Binding-site contacts:
Ligand atom C contacts residue ARG35 of chain 60.B at 3.9 Å.
Ligand atom NE2 contacts residue GLU39 of chain 60.B at 2.9 Å (salt-bridge).
Ligand atom O contacts residue ASP243 of chain 60.B at 4.1 Å.
Ligand atom CG1 contacts residue ASP243 of chain 60.B at 3.2 Å.
Ligand atom CA contacts residue ASP243 of chain 60.B at 3.6 Å.
Ligand atom O contacts residue ARG29 of chain 60.B at 3.2 Å (salt-bridge).
Ligand atom N contacts residue ARG29 of chain 60.B at 4.2 Å.
Ligand atom CA contacts residue ASP243 of chain 60.B at 3.5 Å.
Ligand atom O contacts residue ARG35 of chain 60.B at 2.7 Å (salt-bridge).
Ligand atom C contacts residue ASP243 of chain 60.B at 3.5 Å.
Ligand atom CA contacts residue ARG29 of chain 60.B at 4.1 Å.
Ligand atom N contacts residue PRO43 of chain 60.B at 4.0 Å.
Ligand atom C contacts residue ARG29 of chain 60.B at 3.9 Å.
Ligand atom OE1 contacts residue GLU39 of chain 60.B at 3.1 Å (salt-bridge).
Ligand atom CG contacts residue ARG36 of chain 60.B at 3.8 Å.
Ligand atom CD1 contacts residue ARG35 of chain 60.B at 4.0 Å.
Ligand atom CD1 contacts residue ARG36 of chain 60.B at 3.6 Å.
Ligand atom CB contacts residue ASP243 of chain 60.B at 4.0 Å.
Ligand atom O contacts residue PRO43 of chain 60.B at 3.8 Å.
Ligand atom O contacts residue GLU39 of chain 60.B at 3.0 Å (salt-bridge).
Ligand atom O contacts residue ILE25 of chain 60.B at 3.8 Å.
Ligand atom N contacts residue ASP243 of chain 60.B at 3.2 Å (salt-bridge).
Ligand atom CD contacts residue GLU39 of chain 60.B at 3.2 Å.
Ligand atom CD1 contacts residue LEU40 of chain 60.B at 3.6 Å (hydrophobic).
Ligand atom OE1 contacts residue ARG36 of chain 60.B at 2.9 Å (salt-bridge).
Ligand atom CG2 contacts residue PRO43 of chain 60.B at 3.8 Å (hydrophobic).
Ligand atom CG1 contacts residue ARG36 of chain 60.B at 4.0 Å.
Ligand atom CD1 contacts residue ARG29 of chain 60.B at 3.5 Å.
Ligand atom CB contacts residue ARG36 of chain 60.B at 3.4 Å.
Ligand atom N contacts residue ASP243 of chain 60.B at 2.6 Å (salt-bridge).
Ligand atom CG2 contacts residue ARG35 of chain 60.B at 3.4 Å.
Ligand atom OE1 contacts residue PHE37 of chain 60.B at 3.7 Å.
Ligand atom C contacts residue ASP243 of chain 60.B at 3.8 Å.
Ligand atom CD contacts residue ARG36 of chain 60.B at 3.7 Å.
Ligand atom N contacts residue ARG35 of chain 60.B at 4.0 Å.
Ligand atom CD2 contacts residue LEU40 of chain 60.B at 4.1 Å (hydrophobic).
Ligand atom CA contacts residue ARG29 of chain 60.B at 3.8 Å.
Ligand atom C contacts residue GLU39 of chain 60.B at 3.6 Å.
Ligand atom CG2 contacts residue ARG36 of chain 60.B at 4.1 Å.
Ligand atom O contacts residue ARG35 of chain 60.B at 4.0 Å.

The protein below binds the small molecule below.
Small molecule (SMILES): CC[C@H](C)[C@H](NC(=O)[C@H](CC(C)C)NC(=O)[C@H](CO)NC(=O)CNC(=O)[C@@H](NC(=O)[C@@H](N)[C@@H](C)O)C(C)C)C(=O)N[C@H](C=O)CCC(N)=O

Sequence of chain 60.B:
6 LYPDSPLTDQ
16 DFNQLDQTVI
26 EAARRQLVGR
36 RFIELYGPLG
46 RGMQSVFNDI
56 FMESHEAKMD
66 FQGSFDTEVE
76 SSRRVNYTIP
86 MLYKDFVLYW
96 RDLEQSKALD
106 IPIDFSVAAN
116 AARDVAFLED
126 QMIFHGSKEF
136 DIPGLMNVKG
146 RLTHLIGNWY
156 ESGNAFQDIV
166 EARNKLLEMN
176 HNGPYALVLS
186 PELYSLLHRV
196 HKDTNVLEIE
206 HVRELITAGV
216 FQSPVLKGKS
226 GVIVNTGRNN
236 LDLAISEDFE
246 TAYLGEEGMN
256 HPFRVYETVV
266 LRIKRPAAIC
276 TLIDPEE